Sequence of chain 1.A:
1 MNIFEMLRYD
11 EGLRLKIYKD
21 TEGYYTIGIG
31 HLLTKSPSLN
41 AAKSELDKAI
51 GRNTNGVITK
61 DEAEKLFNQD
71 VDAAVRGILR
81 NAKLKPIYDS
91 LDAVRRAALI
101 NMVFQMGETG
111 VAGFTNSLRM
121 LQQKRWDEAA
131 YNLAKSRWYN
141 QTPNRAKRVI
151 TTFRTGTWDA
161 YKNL

Binding-site contacts:
Ligand atom N2 contacts residue TYR131 of chain 1.A at 2.0 Å.
Ligand atom C3 contacts residue ASP127 of chain 1.A at 3.5 Å.
Ligand atom C3 contacts residue GLU128 of chain 1.A at 4.1 Å.
Ligand atom C22 contacts residue GLU128 of chain 1.A at 4.5 Å.
Ligand atom N2 contacts residue ASP127 of chain 1.A at 3.3 Å (salt-bridge).
Ligand atom C4 contacts residue TYR131 of chain 1.A at 3.1 Å (hydrophobic).
Ligand atom C4 contacts residue ASP127 of chain 1.A at 3.8 Å.
Ligand atom C5 contacts residue TYR131 of chain 1.A at 3.5 Å (hydrophobic).
Ligand atom N2 contacts residue ALA130 of chain 1.A at 4.4 Å.
Ligand atom C3 contacts residue TYR131 of chain 1.A at 3.5 Å (hydrophobic).
Ligand atom C21 contacts residue GLU128 of chain 1.A at 4.2 Å.
Ligand atom C22 contacts residue ASP127 of chain 1.A at 3.5 Å.

The small molecule below binds the protein below.
Small molecule (SMILES): CC1(C)CC(N)CC(C)(C)N1[O-]